Sequence of chain 20.A:
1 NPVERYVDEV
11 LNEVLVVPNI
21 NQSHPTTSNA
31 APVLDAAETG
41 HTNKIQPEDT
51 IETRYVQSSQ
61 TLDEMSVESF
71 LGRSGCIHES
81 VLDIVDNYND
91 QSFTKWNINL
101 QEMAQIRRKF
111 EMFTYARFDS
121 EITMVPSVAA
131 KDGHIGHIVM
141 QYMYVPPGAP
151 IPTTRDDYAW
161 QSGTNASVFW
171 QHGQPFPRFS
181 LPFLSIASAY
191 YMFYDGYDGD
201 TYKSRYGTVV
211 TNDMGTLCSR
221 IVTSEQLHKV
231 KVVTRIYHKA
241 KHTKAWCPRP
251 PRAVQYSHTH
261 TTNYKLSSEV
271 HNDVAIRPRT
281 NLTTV

Binding-site contacts:
Ligand atom C2C contacts residue ILE98 of chain 20.A at 4.0 Å (hydrophobic).
Ligand atom C6B contacts residue LEU181 of chain 20.A at 3.3 Å (hydrophobic).
Ligand atom C3 contacts residue LEU100 of chain 20.A at 3.9 Å (hydrophobic).
Ligand atom CM2 contacts residue ILE122 of chain 20.A at 3.7 Å (hydrophobic).
Ligand atom C1C contacts residue MET214 of chain 20.A at 3.7 Å (hydrophobic).
Ligand atom C1B contacts residue ILE98 of chain 20.A at 3.6 Å (hydrophobic).
Ligand atom N3A contacts residue LEU217 of chain 20.A at 3.4 Å.
Ligand atom C2A contacts residue TYR144 of chain 20.A at 3.7 Å (hydrophobic).
Ligand atom C4 contacts residue TYR190 of chain 20.A at 3.8 Å (hydrophobic).
Ligand atom O5A contacts residue ALA166 of chain 20.A at 3.9 Å.
Ligand atom C2A contacts residue PHE179 of chain 20.A at 3.3 Å (hydrophobic).
Ligand atom CM4 contacts residue VAL168 of chain 20.A at 3.5 Å (hydrophobic).
Ligand atom N2 contacts residue MET214 of chain 20.A at 3.8 Å.
Ligand atom C1A contacts residue PHE179 of chain 20.A at 3.5 Å (hydrophobic).
Ligand atom O5A contacts residue TYR144 of chain 20.A at 3.1 Å.
Ligand atom N2 contacts residue LEU100 of chain 20.A at 3.8 Å.
Ligand atom CM4 contacts residue PHE179 of chain 20.A at 3.9 Å (hydrophobic).
Ligand atom O1 contacts residue LEU100 of chain 20.A at 4.0 Å.
Ligand atom C1A contacts residue TYR144 of chain 20.A at 3.1 Å (hydrophobic).
Ligand atom O1B contacts residue ILE98 of chain 20.A at 2.9 Å.
Ligand atom O5A contacts residue PHE179 of chain 20.A at 3.7 Å.
Ligand atom C5B contacts residue TYR144 of chain 20.A at 3.6 Å (hydrophobic).
Ligand atom C4B contacts residue PHE179 of chain 20.A at 3.9 Å (hydrophobic).
Ligand atom C5 contacts residue MET214 of chain 20.A at 3.6 Å (hydrophobic).
Ligand atom C1B contacts residue LEU181 of chain 20.A at 3.8 Å (hydrophobic).
Ligand atom CM3 contacts residue TYR190 of chain 20.A at 3.9 Å (hydrophobic).
Ligand atom C4A contacts residue TYR144 of chain 20.A at 3.8 Å (hydrophobic).
Ligand atom CM6 contacts residue TYR144 of chain 20.A at 3.7 Å (hydrophobic).
Ligand atom CM2 contacts residue ILE236 of chain 20.A at 4.0 Å (hydrophobic).
Ligand atom C2B contacts residue ILE98 of chain 20.A at 3.9 Å (hydrophobic).
Ligand atom C4A contacts residue PHE179 of chain 20.A at 3.3 Å (hydrophobic).
Ligand atom C2B contacts residue ILE122 of chain 20.A at 3.9 Å (hydrophobic).
Ligand atom C5B contacts residue LEU181 of chain 20.A at 3.3 Å (hydrophobic).
Ligand atom CM6 contacts residue LEU181 of chain 20.A at 3.7 Å (hydrophobic).
Ligand atom N3A contacts residue PHE179 of chain 20.A at 3.0 Å.
Ligand atom CM6 contacts residue LEU184 of chain 20.A at 3.4 Å (hydrophobic).
Ligand atom O1 contacts residue MET214 of chain 20.A at 3.2 Å.
Ligand atom C6B contacts residue ILE98 of chain 20.A at 3.6 Å (hydrophobic).
Ligand atom C4B contacts residue LEU181 of chain 20.A at 3.8 Å (hydrophobic).
Ligand atom CM4 contacts residue TYR142 of chain 20.A at 3.1 Å (hydrophobic).

The protein below binds the small molecule below.
Small molecule (SMILES): Cc1cc(CCCOc2c(C)cc(-c3coc(C)n3)cc2C)on1

Sequence of chain 20.C:
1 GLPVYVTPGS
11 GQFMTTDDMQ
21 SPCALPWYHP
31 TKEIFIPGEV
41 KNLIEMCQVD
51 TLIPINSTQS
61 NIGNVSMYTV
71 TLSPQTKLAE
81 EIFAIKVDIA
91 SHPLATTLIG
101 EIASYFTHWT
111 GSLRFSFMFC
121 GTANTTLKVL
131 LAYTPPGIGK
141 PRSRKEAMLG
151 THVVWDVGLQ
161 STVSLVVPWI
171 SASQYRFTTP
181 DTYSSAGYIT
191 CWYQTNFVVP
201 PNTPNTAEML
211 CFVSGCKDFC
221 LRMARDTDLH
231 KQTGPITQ